This protein binds this small molecule.
Small molecule (SMILES): CC(C)CCC[C@@H](C)[C@H]1CC[C@H]2[C@@H]3CC=C4C[C@@H](O)CC[C@]4(C)[C@H]3CC[C@]12C

Binding-site contacts:
Ligand atom C15 contacts residue CLR1 of chain 1.DB at 4.2 Å.
Ligand atom C27 contacts residue PTY1 of chain 1.ZA at 3.2 Å.
Ligand atom C7 contacts residue TYR233 of chain 1.G at 4.5 Å (hydrophobic).
Ligand atom C25 contacts residue PTY1 of chain 1.ZA at 4.2 Å.
Ligand atom C22 contacts residue ILE229 of chain 1.G at 4.0 Å (hydrophobic).
Ligand atom C21 contacts residue PTY1 of chain 1.ZA at 3.5 Å.
Ligand atom C12 contacts residue LEU101 of chain 1.G at 4.5 Å (hydrophobic).
Ligand atom O1 contacts residue PTY1 of chain 1.ZA at 4.0 Å.
Ligand atom C11 contacts residue LEU101 of chain 1.G at 4.3 Å (hydrophobic).
Ligand atom C9 contacts residue LEU101 of chain 1.G at 4.5 Å (hydrophobic).
Ligand atom C24 contacts residue LEU226 of chain 1.G at 4.2 Å (hydrophobic).
Ligand atom C23 contacts residue ILE229 of chain 1.G at 4.5 Å (hydrophobic).
Ligand atom C6 contacts residue CLR1 of chain 1.DB at 4.3 Å.
Ligand atom C16 contacts residue TYR233 of chain 1.G at 4.1 Å (hydrophobic).
Ligand atom C1 contacts residue LEU101 of chain 1.G at 4.0 Å (hydrophobic).
Ligand atom C25 contacts residue LEU226 of chain 1.G at 4.1 Å (hydrophobic).
Ligand atom C7 contacts residue CLR1 of chain 1.DB at 3.8 Å.
Ligand atom C17 contacts residue TYR233 of chain 1.G at 4.3 Å (hydrophobic).
Ligand atom C21 contacts residue TYR230 of chain 1.G at 3.4 Å (hydrophobic).
Ligand atom C15 contacts residue TYR233 of chain 1.G at 4.2 Å (hydrophobic).
Ligand atom C24 contacts residue TYR230 of chain 1.G at 4.1 Å (hydrophobic).
Ligand atom C12 contacts residue PTY1 of chain 1.ZA at 3.2 Å.
Ligand atom C1 contacts residue PTY1 of chain 1.ZA at 3.9 Å.
Ligand atom C27 contacts residue PHE116 of chain 1.G at 3.9 Å (hydrophobic).
Ligand atom C27 contacts residue LEU226 of chain 1.G at 4.3 Å (hydrophobic).
Ligand atom C20 contacts residue PTY1 of chain 1.ZA at 3.9 Å.
Ligand atom C24 contacts residue PTY1 of chain 1.ZA at 4.4 Å.
Ligand atom C11 contacts residue PTY1 of chain 1.ZA at 3.4 Å.
Ligand atom C26 contacts residue PTY1 of chain 1.ZA at 4.3 Å.
Ligand atom C2 contacts residue PTY1 of chain 1.ZA at 4.3 Å.

Sequence of chain 1.G:
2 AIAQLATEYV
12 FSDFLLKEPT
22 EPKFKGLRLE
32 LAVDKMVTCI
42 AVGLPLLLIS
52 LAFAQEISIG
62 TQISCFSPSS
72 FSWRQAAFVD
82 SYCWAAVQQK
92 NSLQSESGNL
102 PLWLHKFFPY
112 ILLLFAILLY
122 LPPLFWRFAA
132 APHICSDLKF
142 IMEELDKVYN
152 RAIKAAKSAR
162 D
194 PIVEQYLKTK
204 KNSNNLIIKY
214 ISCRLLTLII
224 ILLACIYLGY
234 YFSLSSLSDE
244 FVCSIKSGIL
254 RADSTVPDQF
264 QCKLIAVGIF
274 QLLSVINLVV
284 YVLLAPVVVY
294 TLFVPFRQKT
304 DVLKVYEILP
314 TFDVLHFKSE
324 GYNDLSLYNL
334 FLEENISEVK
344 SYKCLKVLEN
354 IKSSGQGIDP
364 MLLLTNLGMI